Sequence of chain 1.A:
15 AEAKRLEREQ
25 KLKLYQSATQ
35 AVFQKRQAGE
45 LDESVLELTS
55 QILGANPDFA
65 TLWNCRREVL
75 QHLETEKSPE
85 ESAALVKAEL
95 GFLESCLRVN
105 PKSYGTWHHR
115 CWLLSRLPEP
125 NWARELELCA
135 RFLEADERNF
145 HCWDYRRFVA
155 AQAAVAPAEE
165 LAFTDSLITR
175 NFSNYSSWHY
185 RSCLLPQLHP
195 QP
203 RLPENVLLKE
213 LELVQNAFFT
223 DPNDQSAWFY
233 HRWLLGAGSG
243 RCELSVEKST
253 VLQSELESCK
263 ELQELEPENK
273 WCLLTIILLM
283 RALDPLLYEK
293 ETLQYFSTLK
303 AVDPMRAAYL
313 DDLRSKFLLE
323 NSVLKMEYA

The small molecule below binds the protein below.
Small molecule (SMILES): CC(C)=CCC/C(C)=C/CC/C(C)=C/CC/C(C)=C/CO[P](=O)(O)OP(=O)(O)O

Sequence of chain 1.B:
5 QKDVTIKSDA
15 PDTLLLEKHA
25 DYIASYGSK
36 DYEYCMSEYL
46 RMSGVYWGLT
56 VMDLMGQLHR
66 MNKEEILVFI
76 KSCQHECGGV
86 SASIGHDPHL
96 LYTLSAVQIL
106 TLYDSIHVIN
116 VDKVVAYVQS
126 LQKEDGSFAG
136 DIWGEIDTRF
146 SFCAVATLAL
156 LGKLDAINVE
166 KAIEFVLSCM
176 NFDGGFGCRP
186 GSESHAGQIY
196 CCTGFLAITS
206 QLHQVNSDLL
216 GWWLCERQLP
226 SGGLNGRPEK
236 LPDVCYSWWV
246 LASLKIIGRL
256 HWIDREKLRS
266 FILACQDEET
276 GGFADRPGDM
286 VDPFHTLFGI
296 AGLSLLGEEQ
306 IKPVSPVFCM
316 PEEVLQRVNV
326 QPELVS

Binding-site contacts:
Ligand atom O1 contacts residue TYR241 of chain 1.B at 3.7 Å.
Ligand atom C16 contacts residue PHE147 of chain 1.B at 3.9 Å (hydrophobic).
Ligand atom C15 contacts residue CYS196 of chain 1.B at 4.0 Å (hydrophobic).
Ligand atom C19 contacts residue TYR51 of chain 1.B at 3.8 Å (hydrophobic).
Ligand atom C19 contacts residue TYR195 of chain 1.B at 3.6 Å (hydrophobic).
Ligand atom C15 contacts residue PHE147 of chain 1.B at 3.7 Å (hydrophobic).
Ligand atom C12 contacts residue CYS196 of chain 1.B at 3.6 Å (hydrophobic).
Ligand atom C3 contacts residue TYR241 of chain 1.B at 3.5 Å (hydrophobic).
Ligand atom O2A contacts residue HIS190 of chain 1.B at 3.6 Å.
Ligand atom C10 contacts residue GLN193 of chain 1.B at 3.6 Å.
Ligand atom C20 contacts residue TRP244 of chain 1.B at 3.8 Å (hydrophobic).
Ligand atom C4 contacts residue ZN1 of chain 1.D at 3.8 Å.
Ligand atom O2B contacts residue ARG232 of chain 1.B at 3.6 Å.
Ligand atom C7 contacts residue TRP244 of chain 1.B at 3.9 Å (hydrophobic).
Ligand atom C1 contacts residue TYR241 of chain 1.B at 3.6 Å (hydrophobic).
Ligand atom C4 contacts residue TYR241 of chain 1.B at 3.1 Å (hydrophobic).
Ligand atom C19 contacts residue GLN103 of chain 1.B at 3.6 Å.
Ligand atom C4 contacts residue CYS240 of chain 1.B at 3.5 Å (hydrophobic).
Ligand atom PB contacts residue LYS235 of chain 1.B at 3.9 Å.
Ligand atom O1A contacts residue PHE144 of chain 1.A at 3.4 Å.
Ligand atom C6 contacts residue HIS190 of chain 1.B at 3.7 Å.
Ligand atom O2B contacts residue LYS235 of chain 1.B at 2.4 Å (salt-bridge).
Ligand atom C10 contacts residue ARG144 of chain 1.B at 3.9 Å.
Ligand atom O1A contacts residue LYS106 of chain 1.A at 3.8 Å.
Ligand atom O1 contacts residue HIS190 of chain 1.B at 3.1 Å (h-bond).
Ligand atom C8 contacts residue GLY192 of chain 1.B at 3.6 Å.
Ligand atom C20 contacts residue TYR195 of chain 1.B at 4.0 Å (hydrophobic).
Ligand atom C9 contacts residue GLY192 of chain 1.B at 3.5 Å.
Ligand atom C7 contacts residue GLY192 of chain 1.B at 3.5 Å.
Ligand atom PA contacts residue PHE144 of chain 1.A at 4.0 Å.
Ligand atom C18 contacts residue TYR195 of chain 1.B at 3.9 Å (hydrophobic).
Ligand atom C20 contacts residue PHE293 of chain 1.B at 3.7 Å (hydrophobic).
Ligand atom O3B contacts residue TYR241 of chain 1.B at 3.4 Å (h-bond).
Ligand atom C12 contacts residue TRP244 of chain 1.B at 3.8 Å (hydrophobic).
Ligand atom C20 contacts residue TRP243 of chain 1.B at 3.9 Å (hydrophobic).
Ligand atom C14 contacts residue LEU96 of chain 1.B at 3.5 Å (hydrophobic).
Ligand atom O2A contacts residue ARG232 of chain 1.B at 2.8 Å (salt-bridge).
Ligand atom C2 contacts residue TYR241 of chain 1.B at 3.7 Å (hydrophobic).
Ligand atom C11 contacts residue TRP244 of chain 1.B at 3.9 Å (hydrophobic).
Ligand atom C10 contacts residue TYR108 of chain 1.A at 3.8 Å (hydrophobic).